Sequence of chain 2.B:
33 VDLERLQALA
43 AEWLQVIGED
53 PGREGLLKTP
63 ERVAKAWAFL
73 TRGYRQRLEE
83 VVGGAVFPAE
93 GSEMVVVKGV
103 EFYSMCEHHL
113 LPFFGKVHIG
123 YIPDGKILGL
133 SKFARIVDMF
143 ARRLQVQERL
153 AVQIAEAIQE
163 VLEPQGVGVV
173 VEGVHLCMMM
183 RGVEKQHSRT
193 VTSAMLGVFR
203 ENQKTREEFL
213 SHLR

A small-molecule ligand and the protein it binds are described below.
Small molecule (SMILES): Nc1nc2c([nH]c(=O)n2[C@@H]2O[C@H](CO[P](=O)(O)O[P](=O)(O)OP(=O)(O)O)[C@@H](O)[C@H]2O)c(=O)[nH]1

Sequence of chain 1.D:
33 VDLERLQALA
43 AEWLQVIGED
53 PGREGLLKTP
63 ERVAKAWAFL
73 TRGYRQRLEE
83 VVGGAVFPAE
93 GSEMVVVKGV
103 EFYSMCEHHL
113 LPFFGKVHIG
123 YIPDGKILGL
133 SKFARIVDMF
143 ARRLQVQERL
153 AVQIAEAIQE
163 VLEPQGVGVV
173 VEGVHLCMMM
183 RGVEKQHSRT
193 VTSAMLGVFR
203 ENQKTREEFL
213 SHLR

Binding-site contacts:
Ligand atom O3' contacts residue GLY131 of chain 1.E at 3.4 Å.
Ligand atom O4' contacts residue HIS110 of chain 1.D at 3.3 Å.
Ligand atom N2 contacts residue LEU130 of chain 1.E at 3.1 Å (h-bond).
Ligand atom O3A contacts residue ARG64 of chain 2.B at 3.2 Å.
Ligand atom O2A contacts residue LYS134 of chain 1.E at 2.9 Å (salt-bridge).
Ligand atom O1G contacts residue SER133 of chain 1.E at 2.7 Å (h-bond).
Ligand atom N7 contacts residue HIS110 of chain 1.D at 3.3 Å (h-bond).
Ligand atom O8 contacts residue ZN1 of chain 1.M at 2.1 Å.
Ligand atom N9 contacts residue HIS110 of chain 1.D at 3.4 Å (h-bond).
Ligand atom O8 contacts residue HIS111 of chain 1.D at 3.3 Å (h-bond).
Ligand atom N3 contacts residue LEU132 of chain 1.E at 3.2 Å (h-bond).
Ligand atom C3' contacts residue SER133 of chain 1.E at 3.2 Å.
Ligand atom O1G contacts residue ARG137 of chain 1.E at 2.9 Å (salt-bridge).
Ligand atom O6 contacts residue GLN149 of chain 1.D at 2.7 Å (h-bond).
Ligand atom O5' contacts residue LYS134 of chain 1.E at 3.1 Å (salt-bridge).
Ligand atom N3 contacts residue GLY131 of chain 1.E at 3.5 Å.
Ligand atom O8 contacts residue HIS110 of chain 1.D at 3.4 Å (h-bond).
Ligand atom O2' contacts residue SER133 of chain 1.E at 2.8 Å (h-bond).
Ligand atom O1B contacts residue HIS111 of chain 1.D at 2.6 Å (h-bond).
Ligand atom O3G contacts residue ARG137 of chain 1.E at 3.0 Å (salt-bridge).
Ligand atom O3' contacts residue LYS134 of chain 1.E at 3.4 Å (salt-bridge).
Ligand atom C2 contacts residue LEU132 of chain 1.E at 3.4 Å (hydrophobic).
Ligand atom C8 contacts residue HIS110 of chain 1.D at 3.1 Å.
Ligand atom C8 contacts residue ZN1 of chain 1.M at 3.1 Å.
Ligand atom PG contacts residue SER133 of chain 1.E at 3.4 Å.
Ligand atom O2' contacts residue LEU132 of chain 1.E at 3.3 Å (h-bond).
Ligand atom O3' contacts residue SER133 of chain 1.E at 2.6 Å (h-bond).
Ligand atom O3B contacts residue LYS134 of chain 1.E at 3.5 Å (salt-bridge).
Ligand atom O1G contacts residue LYS134 of chain 1.E at 3.1 Å.
Ligand atom O2G contacts residue ARG183 of chain 1.D at 2.8 Å (salt-bridge).
Ligand atom C2 contacts residue GLU150 of chain 1.D at 3.5 Å.
Ligand atom N2 contacts residue GLU150 of chain 1.D at 2.6 Å (salt-bridge).
Ligand atom O8 contacts residue CYS179 of chain 1.D at 3.3 Å (h-bond).
Ligand atom O2G contacts residue SER133 of chain 1.E at 3.1 Å (h-bond).
Ligand atom O6 contacts residue VAL148 of chain 1.D at 3.1 Å.
Ligand atom O1A contacts residue ARG64 of chain 2.B at 2.9 Å (salt-bridge).
Ligand atom O1B contacts residue ARG183 of chain 1.D at 3.3 Å (salt-bridge).
Ligand atom C1' contacts residue GLY131 of chain 1.E at 3.5 Å.
Ligand atom O3G contacts residue ARG183 of chain 1.D at 2.7 Å (salt-bridge).
Ligand atom N1 contacts residue GLU150 of chain 1.D at 2.8 Å (salt-bridge).

Sequence of chain 1.E:
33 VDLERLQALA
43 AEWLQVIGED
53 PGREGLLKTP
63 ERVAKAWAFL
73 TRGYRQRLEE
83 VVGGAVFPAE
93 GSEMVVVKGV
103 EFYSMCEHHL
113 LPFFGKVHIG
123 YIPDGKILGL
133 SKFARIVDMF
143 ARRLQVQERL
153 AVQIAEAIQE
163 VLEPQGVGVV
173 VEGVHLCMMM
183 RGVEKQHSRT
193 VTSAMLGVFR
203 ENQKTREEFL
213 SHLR